This small molecule binds to this protein.
Small molecule (SMILES): CC(=O)N[C@H]1[C@H](O[C@H]2[C@H](O)[C@@H](NC(C)=O)CO[C@@H]2CO)O[C@H](CO)[C@@H](O[C@@H]2O[C@H](CO)[C@@H](O)[C@H](O)[C@@H]2O)[C@@H]1O

Binding-site contacts:
Ligand atom C7 contacts residue ASN798 of chain 1.G at 3.0 Å.
Ligand atom C2 contacts residue ASN798 of chain 1.G at 2.5 Å.
Ligand atom C3 contacts residue ASN798 of chain 1.G at 3.8 Å.
Ligand atom C1 contacts residue SER800 of chain 1.G at 4.4 Å.
Ligand atom C1 contacts residue ASN798 of chain 1.G at 1.4 Å.
Ligand atom O7 contacts residue ASN925 of chain 1.G at 4.4 Å.
Ligand atom N2 contacts residue ASN798 of chain 1.G at 3.0 Å (h-bond).
Ligand atom C5 contacts residue ASN798 of chain 1.G at 3.6 Å.
Ligand atom C6 contacts residue GLN801 of chain 1.G at 4.3 Å.
Ligand atom O6 contacts residue GLN801 of chain 1.G at 3.1 Å (h-bond).
Ligand atom C8 contacts residue ASN798 of chain 1.G at 4.3 Å.
Ligand atom O5 contacts residue ASN798 of chain 1.G at 2.3 Å (h-bond).
Ligand atom C4 contacts residue ASN798 of chain 1.G at 4.2 Å.
Ligand atom O7 contacts residue ASN798 of chain 1.G at 2.7 Å (h-bond).

Sequence of chain 1.G:
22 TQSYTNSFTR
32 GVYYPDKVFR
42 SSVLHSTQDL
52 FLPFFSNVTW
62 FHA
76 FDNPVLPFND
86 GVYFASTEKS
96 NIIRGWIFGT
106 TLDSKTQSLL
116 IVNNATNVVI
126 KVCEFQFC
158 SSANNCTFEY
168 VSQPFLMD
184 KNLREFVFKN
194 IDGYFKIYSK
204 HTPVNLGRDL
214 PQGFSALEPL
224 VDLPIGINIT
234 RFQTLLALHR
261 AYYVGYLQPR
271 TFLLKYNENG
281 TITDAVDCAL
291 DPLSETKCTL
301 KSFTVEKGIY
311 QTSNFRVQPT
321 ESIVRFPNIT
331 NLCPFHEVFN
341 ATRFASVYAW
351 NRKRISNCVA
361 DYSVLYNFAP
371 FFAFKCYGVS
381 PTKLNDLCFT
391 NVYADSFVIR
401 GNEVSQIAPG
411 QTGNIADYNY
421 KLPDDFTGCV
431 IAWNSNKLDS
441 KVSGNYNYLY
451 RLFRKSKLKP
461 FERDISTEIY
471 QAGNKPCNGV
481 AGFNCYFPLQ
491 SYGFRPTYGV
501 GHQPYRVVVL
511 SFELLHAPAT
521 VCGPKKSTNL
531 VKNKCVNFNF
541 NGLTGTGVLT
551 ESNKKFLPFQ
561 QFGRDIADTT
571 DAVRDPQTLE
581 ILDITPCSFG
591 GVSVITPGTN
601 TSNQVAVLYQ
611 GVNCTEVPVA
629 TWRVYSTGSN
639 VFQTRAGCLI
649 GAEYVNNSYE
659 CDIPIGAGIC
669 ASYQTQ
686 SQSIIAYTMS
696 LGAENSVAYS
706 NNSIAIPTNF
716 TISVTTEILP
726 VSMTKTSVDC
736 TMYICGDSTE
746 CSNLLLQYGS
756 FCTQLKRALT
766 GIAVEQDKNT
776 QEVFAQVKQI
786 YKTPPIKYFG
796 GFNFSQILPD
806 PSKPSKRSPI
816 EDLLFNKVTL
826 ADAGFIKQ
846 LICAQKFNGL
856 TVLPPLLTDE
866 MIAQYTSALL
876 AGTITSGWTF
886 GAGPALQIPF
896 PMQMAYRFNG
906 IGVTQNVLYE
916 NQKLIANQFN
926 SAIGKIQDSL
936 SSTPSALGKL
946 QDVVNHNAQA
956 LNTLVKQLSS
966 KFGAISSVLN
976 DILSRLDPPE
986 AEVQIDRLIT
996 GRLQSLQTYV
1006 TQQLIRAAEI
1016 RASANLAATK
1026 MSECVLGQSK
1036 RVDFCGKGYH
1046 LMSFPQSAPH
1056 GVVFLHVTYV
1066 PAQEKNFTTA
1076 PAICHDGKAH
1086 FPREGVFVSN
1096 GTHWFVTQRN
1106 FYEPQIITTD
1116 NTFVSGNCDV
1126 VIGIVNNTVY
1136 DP